Sequence of chain 1.I:
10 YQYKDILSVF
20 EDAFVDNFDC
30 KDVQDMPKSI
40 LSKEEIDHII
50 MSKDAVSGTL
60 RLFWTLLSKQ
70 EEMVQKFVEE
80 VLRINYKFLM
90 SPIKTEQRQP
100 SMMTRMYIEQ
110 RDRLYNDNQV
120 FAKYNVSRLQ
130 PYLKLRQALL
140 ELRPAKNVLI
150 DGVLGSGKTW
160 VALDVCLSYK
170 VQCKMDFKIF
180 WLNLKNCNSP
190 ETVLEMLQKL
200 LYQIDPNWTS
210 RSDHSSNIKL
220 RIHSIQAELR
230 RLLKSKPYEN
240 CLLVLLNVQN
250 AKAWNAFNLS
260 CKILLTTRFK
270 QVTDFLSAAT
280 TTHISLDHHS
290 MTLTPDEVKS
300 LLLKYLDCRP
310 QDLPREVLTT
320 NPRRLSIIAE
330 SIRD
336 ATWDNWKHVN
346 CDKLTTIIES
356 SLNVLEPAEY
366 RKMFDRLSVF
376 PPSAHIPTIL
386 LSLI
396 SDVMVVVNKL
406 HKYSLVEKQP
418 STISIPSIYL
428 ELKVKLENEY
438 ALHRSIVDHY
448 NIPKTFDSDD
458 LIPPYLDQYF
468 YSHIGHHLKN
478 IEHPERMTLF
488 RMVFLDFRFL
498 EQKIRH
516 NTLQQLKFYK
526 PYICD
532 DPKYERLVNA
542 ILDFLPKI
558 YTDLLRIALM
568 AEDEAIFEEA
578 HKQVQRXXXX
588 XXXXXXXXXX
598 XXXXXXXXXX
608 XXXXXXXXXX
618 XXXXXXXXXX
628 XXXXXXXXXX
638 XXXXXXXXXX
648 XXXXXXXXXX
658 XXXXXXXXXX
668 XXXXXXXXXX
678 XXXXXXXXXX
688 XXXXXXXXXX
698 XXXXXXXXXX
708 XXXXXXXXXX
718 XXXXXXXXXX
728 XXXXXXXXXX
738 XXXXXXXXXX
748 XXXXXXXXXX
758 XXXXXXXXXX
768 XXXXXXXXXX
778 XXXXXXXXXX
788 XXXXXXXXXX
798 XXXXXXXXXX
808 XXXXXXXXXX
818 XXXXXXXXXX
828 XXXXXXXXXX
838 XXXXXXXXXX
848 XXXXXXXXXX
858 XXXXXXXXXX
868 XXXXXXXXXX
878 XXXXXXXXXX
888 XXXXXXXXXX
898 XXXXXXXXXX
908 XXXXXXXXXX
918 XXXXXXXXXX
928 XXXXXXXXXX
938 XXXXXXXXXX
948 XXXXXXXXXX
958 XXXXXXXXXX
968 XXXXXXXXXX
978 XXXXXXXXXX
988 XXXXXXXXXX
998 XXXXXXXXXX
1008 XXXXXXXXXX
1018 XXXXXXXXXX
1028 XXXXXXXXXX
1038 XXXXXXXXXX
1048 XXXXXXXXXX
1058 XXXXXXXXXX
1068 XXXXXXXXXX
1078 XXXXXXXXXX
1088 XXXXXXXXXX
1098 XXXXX

Binding-site contacts:
Ligand atom C6 contacts residue ASN124 of chain 1.I at 3.6 Å.
Ligand atom O3B contacts residue GLY154 of chain 1.I at 3.0 Å (h-bond).
Ligand atom N6 contacts residue ASN124 of chain 1.I at 2.8 Å (h-bond).
Ligand atom O3' contacts residue ARG322 of chain 1.I at 2.9 Å (salt-bridge).
Ligand atom N9 contacts residue SER325 of chain 1.I at 3.0 Å (h-bond).
Ligand atom PG contacts residue ARG267 of chain 1.I at 3.7 Å.
Ligand atom O5' contacts residue THR158 of chain 1.I at 3.5 Å (h-bond).
Ligand atom N6 contacts residue TYR123 of chain 1.I at 3.5 Å (h-bond).
Ligand atom O5' contacts residue GLY156 of chain 1.I at 2.8 Å.
Ligand atom O3G contacts residue ASN246 of chain 1.I at 3.4 Å (h-bond).
Ligand atom N3 contacts residue PRO321 of chain 1.I at 3.2 Å.
Ligand atom N7 contacts residue TYR123 of chain 1.I at 3.6 Å.
Ligand atom N7 contacts residue SER325 of chain 1.I at 3.6 Å (h-bond).
Ligand atom C1' contacts residue SER325 of chain 1.I at 3.0 Å.
Ligand atom C2' contacts residue SER325 of chain 1.I at 2.9 Å.
Ligand atom C5' contacts residue TRP159 of chain 1.I at 3.1 Å (hydrophobic).
Ligand atom C1' contacts residue PRO321 of chain 1.I at 3.5 Å (hydrophobic).
Ligand atom C8 contacts residue TYR304 of chain 1.I at 2.6 Å (hydrophobic).
Ligand atom O1G contacts residue ARG267 of chain 1.I at 2.7 Å.
Ligand atom PA contacts residue GLY156 of chain 1.I at 3.4 Å.
Ligand atom N7 contacts residue LEU300 of chain 1.I at 3.6 Å.
Ligand atom C4 contacts residue PRO321 of chain 1.I at 3.6 Å (hydrophobic).
Ligand atom N6 contacts residue VAL125 of chain 1.I at 2.3 Å (h-bond).
Ligand atom N7 contacts residue TYR304 of chain 1.I at 2.8 Å (h-bond).
Ligand atom O3G contacts residue ARG267 of chain 1.I at 3.4 Å (salt-bridge).
Ligand atom O3A contacts residue GLY156 of chain 1.I at 2.6 Å (h-bond).
Ligand atom O2A contacts residue THR158 of chain 1.I at 3.1 Å (h-bond).
Ligand atom O3A contacts residue LYS157 of chain 1.I at 3.3 Å (salt-bridge).
Ligand atom PB contacts residue LYS157 of chain 1.I at 3.3 Å.
Ligand atom C5 contacts residue TRP159 of chain 1.I at 3.6 Å (hydrophobic).
Ligand atom O1A contacts residue GLY154 of chain 1.I at 3.5 Å.
Ligand atom O5' contacts residue TRP159 of chain 1.I at 3.4 Å.
Ligand atom O1A contacts residue ARG322 of chain 1.I at 3.4 Å (salt-bridge).
Ligand atom O3B contacts residue LYS157 of chain 1.I at 3.5 Å (salt-bridge).
Ligand atom C8 contacts residue SER325 of chain 1.I at 2.5 Å.
Ligand atom O1B contacts residue THR158 of chain 1.I at 3.4 Å (h-bond).
Ligand atom O4' contacts residue PRO321 of chain 1.I at 3.6 Å.
Ligand atom O2B contacts residue GLY156 of chain 1.I at 3.4 Å (h-bond).
Ligand atom N7 contacts residue TRP159 of chain 1.I at 3.5 Å.
Ligand atom O2B contacts residue LYS157 of chain 1.I at 2.1 Å.

This protein binds this small molecule.
Small molecule (SMILES): Nc1ncnc2c1ncn2[C@H]1C[C@H](O)[C@@H](CO[P](=O)(O)O[P](=O)(O)OP(=O)(O)O)O1